Sequence of chain 5.K:
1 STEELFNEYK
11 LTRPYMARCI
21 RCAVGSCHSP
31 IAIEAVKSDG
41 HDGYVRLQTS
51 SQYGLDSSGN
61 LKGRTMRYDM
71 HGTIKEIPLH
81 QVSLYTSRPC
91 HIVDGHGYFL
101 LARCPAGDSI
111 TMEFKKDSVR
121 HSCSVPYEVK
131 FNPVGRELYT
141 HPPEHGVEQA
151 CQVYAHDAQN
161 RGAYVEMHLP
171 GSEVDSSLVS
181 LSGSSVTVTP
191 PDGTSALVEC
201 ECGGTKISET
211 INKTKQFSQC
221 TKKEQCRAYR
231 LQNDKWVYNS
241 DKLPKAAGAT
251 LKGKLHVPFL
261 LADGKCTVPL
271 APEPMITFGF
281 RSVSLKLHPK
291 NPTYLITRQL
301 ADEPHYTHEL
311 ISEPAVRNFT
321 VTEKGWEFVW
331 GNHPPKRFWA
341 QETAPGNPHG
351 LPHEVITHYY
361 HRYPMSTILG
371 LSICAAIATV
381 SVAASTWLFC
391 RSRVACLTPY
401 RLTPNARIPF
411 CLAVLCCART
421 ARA

Binding-site contacts:
Ligand atom O6 contacts residue ASN318 of chain 5.K at 3.0 Å (h-bond).
Ligand atom O6 contacts residue SER284 of chain 5.K at 2.9 Å (h-bond).
Ligand atom C6 contacts residue SER284 of chain 5.K at 3.4 Å.
Ligand atom O4 contacts residue ASN318 of chain 5.K at 4.5 Å.
Ligand atom C6 contacts residue ASN318 of chain 5.K at 3.2 Å.

The protein below binds the small molecule below.
Small molecule (SMILES): CC(=O)N[C@@H]1[C@@H](O)[C@H](O)[C@@H](CO)O[C@H]1O